Binding-site contacts:
Ligand atom CE2 contacts residue TYR14 of chain 1.E at 3.4 Å (hydrophobic).
Ligand atom NZ contacts residue TYR14 of chain 1.E at 2.8 Å (h-bond).
Ligand atom CB contacts residue TYR14 of chain 1.O at 3.7 Å (hydrophobic).
Ligand atom CZ2 contacts residue LEU13 of chain 1.E at 3.8 Å (hydrophobic).
Ligand atom CZ3 contacts residue GLU17 of chain 1.E at 3.6 Å.
Ligand atom CA contacts residue GLU17 of chain 1.O at 3.4 Å.
Ligand atom CH2 contacts residue GLU17 of chain 1.E at 3.7 Å.
Ligand atom CD2 contacts residue LEU13 of chain 1.O at 3.7 Å (hydrophobic).
Ligand atom CH2 contacts residue LEU13 of chain 1.E at 4.1 Å (hydrophobic).
Ligand atom CE2 contacts residue LEU13 of chain 1.O at 3.7 Å (hydrophobic).
Ligand atom CB contacts residue LEU13 of chain 1.O at 3.8 Å (hydrophobic).
Ligand atom CE3 contacts residue LEU13 of chain 1.O at 3.8 Å (hydrophobic).
Ligand atom CH2 contacts residue LEU13 of chain 1.O at 3.9 Å (hydrophobic).
Ligand atom CD1 contacts residue GLU17 of chain 1.O at 4.2 Å.
Ligand atom CD1 contacts residue TYR14 of chain 1.E at 3.4 Å (hydrophobic).
Ligand atom NZ contacts residue GLU17 of chain 1.O at 3.2 Å (salt-bridge).
Ligand atom CG contacts residue GLU17 of chain 1.O at 4.3 Å.
Ligand atom CE3 contacts residue TYR14 of chain 1.E at 3.9 Å (hydrophobic).
Ligand atom CD2 contacts residue TYR14 of chain 1.E at 3.7 Å (hydrophobic).
Ligand atom CH2 contacts residue TYR14 of chain 1.E at 3.6 Å (hydrophobic).
Ligand atom CZ2 contacts residue LEU13 of chain 1.O at 3.8 Å (hydrophobic).
Ligand atom CE2 contacts residue LEU13 of chain 1.E at 4.5 Å (hydrophobic).
Ligand atom CZ3 contacts residue TYR14 of chain 1.E at 3.9 Å (hydrophobic).
Ligand atom CA contacts residue TYR14 of chain 1.E at 4.0 Å (hydrophobic).
Ligand atom NE1 contacts residue LEU13 of chain 1.E at 4.4 Å.
Ligand atom OH contacts residue GLU17 of chain 1.E at 2.7 Å (salt-bridge).
Ligand atom CD1 contacts residue VAL18 of chain 1.P at 4.4 Å (hydrophobic).
Ligand atom NE1 contacts residue LEU13 of chain 1.O at 4.3 Å.
Ligand atom CD1 contacts residue LEU13 of chain 1.O at 4.2 Å (hydrophobic).
Ligand atom CB contacts residue TYR14 of chain 1.E at 4.4 Å (hydrophobic).
Ligand atom CZ2 contacts residue TYR14 of chain 1.E at 3.5 Å (hydrophobic).
Ligand atom CG contacts residue TYR14 of chain 1.E at 3.6 Å (hydrophobic).
Ligand atom NE1 contacts residue TYR14 of chain 1.E at 3.4 Å (h-bond).
Ligand atom CZ3 contacts residue LEU13 of chain 1.O at 3.9 Å (hydrophobic).
Ligand atom CG contacts residue LEU13 of chain 1.O at 3.7 Å (hydrophobic).
Ligand atom CB contacts residue GLU17 of chain 1.O at 3.6 Å.

Sequence of chain 1.P:
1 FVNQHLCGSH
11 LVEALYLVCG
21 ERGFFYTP

A protein and the small-molecule ligand that binds it are described below.
Small molecule (SMILES): NCCc1c[nH]c2ccc(O)cc12

Sequence of chain 1.O:
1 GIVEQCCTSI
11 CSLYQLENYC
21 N

Sequence of chain 1.E:
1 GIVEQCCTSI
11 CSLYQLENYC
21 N